Sequence of chain 1.C:
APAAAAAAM

Binding-site contacts:
Ligand atom N contacts residue ALA6 of chain 1.C at 0.5 Å (h-bond).
Ligand atom CA contacts residue ALA3 of chain 1.C at 0.2 Å (hydrophobic).
Ligand atom CA contacts residue ALA1 of chain 1.C at 0.2 Å (hydrophobic).
Ligand atom C contacts residue ALA4 of chain 1.C at 0.3 Å (hydrophobic).
Ligand atom C contacts residue ALA5 of chain 1.C at 0.5 Å (hydrophobic).
Ligand atom CB contacts residue ALA3 of chain 1.C at 0.1 Å (hydrophobic).
Ligand atom CA contacts residue PRO2 of chain 1.C at 0.1 Å (hydrophobic).
Ligand atom CB contacts residue ALA7 of chain 1.C at 0.5 Å (hydrophobic).
Ligand atom N contacts residue MET9 of chain 1.C at 0.2 Å (h-bond).
Ligand atom C contacts residue PRO2 of chain 1.C at 0.1 Å (hydrophobic).
Ligand atom C contacts residue ALA3 of chain 1.C at 0.2 Å (hydrophobic).
Ligand atom N contacts residue ALA7 of chain 1.C at 0.2 Å (h-bond).
Ligand atom CA contacts residue ALA7 of chain 1.C at 0.2 Å (hydrophobic).
Ligand atom C contacts residue ALA8 of chain 1.C at 0.5 Å (hydrophobic).
Ligand atom O contacts residue MET9 of chain 1.C at 0.5 Å (h-bond).
Ligand atom CB contacts residue MET9 of chain 1.C at 0.6 Å (hydrophobic).
Ligand atom C contacts residue MET9 of chain 1.C at 0.6 Å (hydrophobic).
Ligand atom CA contacts residue ALA8 of chain 1.C at 0.1 Å (hydrophobic).
Ligand atom C contacts residue ALA7 of chain 1.C at 0.2 Å (hydrophobic).
Ligand atom O contacts residue ALA6 of chain 1.C at 0.3 Å (h-bond).
Ligand atom C contacts residue ALA6 of chain 1.C at 0.3 Å (hydrophobic).
Ligand atom CB contacts residue ALA4 of chain 1.C at 0.4 Å (hydrophobic).
Ligand atom O contacts residue ALA7 of chain 1.C at 0.3 Å (h-bond).
Ligand atom O contacts residue ALA3 of chain 1.C at 0.3 Å (h-bond).
Ligand atom N contacts residue ALA3 of chain 1.C at 0.2 Å (h-bond).
Ligand atom N contacts residue ALA8 of chain 1.C at 0.2 Å (h-bond).
Ligand atom CA contacts residue ALA6 of chain 1.C at 0.5 Å (hydrophobic).
Ligand atom N contacts residue ALA5 of chain 1.C at 0.6 Å (h-bond).
Ligand atom N contacts residue PRO2 of chain 1.C at 0.3 Å (h-bond).
Ligand atom CB contacts residue ALA6 of chain 1.C at 0.4 Å (hydrophobic).
Ligand atom O contacts residue ALA1 of chain 1.C at 0.2 Å (h-bond).
Ligand atom C contacts residue ALA1 of chain 1.C at 0.2 Å (hydrophobic).
Ligand atom CA contacts residue ALA4 of chain 1.C at 0.3 Å (hydrophobic).
Ligand atom CG contacts residue MET9 of chain 1.C at 0.6 Å (hydrophobic).
Ligand atom O contacts residue ALA4 of chain 1.C at 0.2 Å (h-bond).
Ligand atom CB contacts residue ALA1 of chain 1.C at 0.3 Å (hydrophobic).
Ligand atom CB contacts residue ALA8 of chain 1.C at 0.4 Å (hydrophobic).
Ligand atom O contacts residue PRO2 of chain 1.C at 0.1 Å (h-bond).
Ligand atom N contacts residue ALA4 of chain 1.C at 0.3 Å (h-bond).
Ligand atom CA contacts residue MET9 of chain 1.C at 0.5 Å (hydrophobic).

Sequence of chain 1.A:
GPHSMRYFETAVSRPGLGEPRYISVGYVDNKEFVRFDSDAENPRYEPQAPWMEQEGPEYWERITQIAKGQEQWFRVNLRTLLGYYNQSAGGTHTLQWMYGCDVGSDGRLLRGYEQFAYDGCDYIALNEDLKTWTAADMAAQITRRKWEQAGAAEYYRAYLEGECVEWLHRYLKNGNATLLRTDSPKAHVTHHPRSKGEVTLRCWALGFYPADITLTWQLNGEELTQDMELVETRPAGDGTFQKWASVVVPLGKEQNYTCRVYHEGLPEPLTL

The small molecule below binds the protein below.
Small molecule (SMILES): CC(C)C[C@H](NC(=O)[C@H](CC(=O)O)NC(=O)[C@H](Cc1ccccc1)NC(=O)[C@@H]1CCCN1C(=O)[C@H](Cc1ccccc1)NC(=O)[C@@H]1CCCN1C(=O)[C@H](CO)NC(=O)[C@H](CC(C)C)NC(=O)[C@@H](N)CCC(N)=O)C(=O)O